Binding-site contacts:
Ligand atom C23 contacts residue PHE104 of chain 2.A at 3.5 Å (hydrophobic).
Ligand atom O17 contacts residue PHE422 of chain 2.A at 4.0 Å.
Ligand atom C04 contacts residue TRP56 of chain 2.A at 3.7 Å (hydrophobic).
Ligand atom C22 contacts residue PHE104 of chain 2.A at 3.8 Å (hydrophobic).
Ligand atom C22 contacts residue TRP56 of chain 2.A at 3.4 Å (hydrophobic).
Ligand atom C15 contacts residue PHE44 of chain 2.A at 3.6 Å (hydrophobic).
Ligand atom C23 contacts residue TRP56 of chain 2.A at 3.6 Å (hydrophobic).
Ligand atom C13 contacts residue ASP46 of chain 2.A at 4.0 Å.
Ligand atom C12 contacts residue PHE44 of chain 2.A at 4.1 Å (hydrophobic).
Ligand atom O17 contacts residue GLU421 of chain 2.A at 3.3 Å (salt-bridge).
Ligand atom C26 contacts residue TRP56 of chain 2.A at 3.9 Å (hydrophobic).
Ligand atom C02 contacts residue SER103 of chain 2.A at 3.9 Å.
Ligand atom S20 contacts residue ALA53 of chain 2.A at 3.8 Å.
Ligand atom C19 contacts residue TRP56 of chain 2.A at 3.6 Å (hydrophobic).
Ligand atom C06 contacts residue ASP46 of chain 2.A at 3.8 Å.
Ligand atom C24 contacts residue TRP56 of chain 2.A at 4.1 Å (hydrophobic).
Ligand atom C25 contacts residue TRP56 of chain 2.A at 3.8 Å (hydrophobic).
Ligand atom S20 contacts residue TRP56 of chain 2.A at 4.0 Å.
Ligand atom C12 contacts residue ASP46 of chain 2.A at 3.2 Å.
Ligand atom C15 contacts residue PHE104 of chain 2.A at 3.7 Å (hydrophobic).
Ligand atom N01 contacts residue TRP56 of chain 2.A at 3.5 Å.
Ligand atom N03 contacts residue TRP56 of chain 2.A at 3.6 Å.
Ligand atom N08 contacts residue GLU421 of chain 2.A at 3.2 Å (salt-bridge).
Ligand atom C25 contacts residue LEU83 of chain 2.A at 3.9 Å (hydrophobic).
Ligand atom C02 contacts residue PHE422 of chain 2.A at 3.7 Å (hydrophobic).
Ligand atom C09 contacts residue GLU421 of chain 2.A at 3.3 Å.
Ligand atom C24 contacts residue PHE104 of chain 2.A at 3.8 Å (hydrophobic).
Ligand atom N08 contacts residue PHE422 of chain 2.A at 4.1 Å.
Ligand atom N18 contacts residue TRP56 of chain 2.A at 3.6 Å.
Ligand atom C26 contacts residue PHE104 of chain 2.A at 4.0 Å (hydrophobic).
Ligand atom N01 contacts residue MET85 of chain 2.A at 3.7 Å.
Ligand atom S20 contacts residue PHE104 of chain 2.A at 3.8 Å.
Ligand atom N01 contacts residue PHE422 of chain 2.A at 2.8 Å (h-bond).
Ligand atom C21 contacts residue TRP56 of chain 2.A at 3.5 Å (hydrophobic).
Ligand atom C02 contacts residue TRP56 of chain 2.A at 3.5 Å (hydrophobic).
Ligand atom N01 contacts residue SER103 of chain 2.A at 2.9 Å (h-bond).
Ligand atom C09 contacts residue ASP46 of chain 2.A at 3.4 Å.
Ligand atom N03 contacts residue PHE422 of chain 2.A at 3.9 Å.
Ligand atom C26 contacts residue LEU83 of chain 2.A at 3.9 Å (hydrophobic).
Ligand atom C25 contacts residue VAL60 of chain 2.A at 4.1 Å (hydrophobic).

Sequence of chain 2.A:
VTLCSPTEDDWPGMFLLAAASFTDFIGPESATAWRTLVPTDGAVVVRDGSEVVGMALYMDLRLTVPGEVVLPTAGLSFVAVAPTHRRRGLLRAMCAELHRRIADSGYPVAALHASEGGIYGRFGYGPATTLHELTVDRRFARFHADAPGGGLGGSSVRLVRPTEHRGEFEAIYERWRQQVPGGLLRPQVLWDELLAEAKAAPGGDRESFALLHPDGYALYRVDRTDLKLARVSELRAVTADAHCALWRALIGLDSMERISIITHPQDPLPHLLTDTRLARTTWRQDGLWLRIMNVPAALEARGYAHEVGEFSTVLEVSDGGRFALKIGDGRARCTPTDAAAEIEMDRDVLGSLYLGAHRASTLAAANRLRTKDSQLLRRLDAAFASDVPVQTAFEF

A small-molecule ligand and the protein it binds are described below.
Small molecule (SMILES): Nc1nc(SCC(=O)NCCN2CCCCC2)nc2sc3c(c12)CCC3